This small molecule binds to this protein.
Small molecule (SMILES): Nc1nc(=O)c2ncn([C@@H]3O[C@H](CO[P](=O)(O)O[C@H]4[C@@H](O)[C@H](n5cnc6c(N)ncnc65)O[C@@H]4COP(=O)=O)[C@@H](O[P](=O)(O)OC[C@H]4O[C@@H](n5cnc6c(=O)nc(N)[nH]c65)[C@H](O)[C@@H]4O[P](=O)(O)OC[C@H]4O[C@@H](n5cnc6c(N)ncnc65)[C@H](O)[C@@H]4O)[C@H]3O)c2[nH]1

Sequence of chain 1.A:
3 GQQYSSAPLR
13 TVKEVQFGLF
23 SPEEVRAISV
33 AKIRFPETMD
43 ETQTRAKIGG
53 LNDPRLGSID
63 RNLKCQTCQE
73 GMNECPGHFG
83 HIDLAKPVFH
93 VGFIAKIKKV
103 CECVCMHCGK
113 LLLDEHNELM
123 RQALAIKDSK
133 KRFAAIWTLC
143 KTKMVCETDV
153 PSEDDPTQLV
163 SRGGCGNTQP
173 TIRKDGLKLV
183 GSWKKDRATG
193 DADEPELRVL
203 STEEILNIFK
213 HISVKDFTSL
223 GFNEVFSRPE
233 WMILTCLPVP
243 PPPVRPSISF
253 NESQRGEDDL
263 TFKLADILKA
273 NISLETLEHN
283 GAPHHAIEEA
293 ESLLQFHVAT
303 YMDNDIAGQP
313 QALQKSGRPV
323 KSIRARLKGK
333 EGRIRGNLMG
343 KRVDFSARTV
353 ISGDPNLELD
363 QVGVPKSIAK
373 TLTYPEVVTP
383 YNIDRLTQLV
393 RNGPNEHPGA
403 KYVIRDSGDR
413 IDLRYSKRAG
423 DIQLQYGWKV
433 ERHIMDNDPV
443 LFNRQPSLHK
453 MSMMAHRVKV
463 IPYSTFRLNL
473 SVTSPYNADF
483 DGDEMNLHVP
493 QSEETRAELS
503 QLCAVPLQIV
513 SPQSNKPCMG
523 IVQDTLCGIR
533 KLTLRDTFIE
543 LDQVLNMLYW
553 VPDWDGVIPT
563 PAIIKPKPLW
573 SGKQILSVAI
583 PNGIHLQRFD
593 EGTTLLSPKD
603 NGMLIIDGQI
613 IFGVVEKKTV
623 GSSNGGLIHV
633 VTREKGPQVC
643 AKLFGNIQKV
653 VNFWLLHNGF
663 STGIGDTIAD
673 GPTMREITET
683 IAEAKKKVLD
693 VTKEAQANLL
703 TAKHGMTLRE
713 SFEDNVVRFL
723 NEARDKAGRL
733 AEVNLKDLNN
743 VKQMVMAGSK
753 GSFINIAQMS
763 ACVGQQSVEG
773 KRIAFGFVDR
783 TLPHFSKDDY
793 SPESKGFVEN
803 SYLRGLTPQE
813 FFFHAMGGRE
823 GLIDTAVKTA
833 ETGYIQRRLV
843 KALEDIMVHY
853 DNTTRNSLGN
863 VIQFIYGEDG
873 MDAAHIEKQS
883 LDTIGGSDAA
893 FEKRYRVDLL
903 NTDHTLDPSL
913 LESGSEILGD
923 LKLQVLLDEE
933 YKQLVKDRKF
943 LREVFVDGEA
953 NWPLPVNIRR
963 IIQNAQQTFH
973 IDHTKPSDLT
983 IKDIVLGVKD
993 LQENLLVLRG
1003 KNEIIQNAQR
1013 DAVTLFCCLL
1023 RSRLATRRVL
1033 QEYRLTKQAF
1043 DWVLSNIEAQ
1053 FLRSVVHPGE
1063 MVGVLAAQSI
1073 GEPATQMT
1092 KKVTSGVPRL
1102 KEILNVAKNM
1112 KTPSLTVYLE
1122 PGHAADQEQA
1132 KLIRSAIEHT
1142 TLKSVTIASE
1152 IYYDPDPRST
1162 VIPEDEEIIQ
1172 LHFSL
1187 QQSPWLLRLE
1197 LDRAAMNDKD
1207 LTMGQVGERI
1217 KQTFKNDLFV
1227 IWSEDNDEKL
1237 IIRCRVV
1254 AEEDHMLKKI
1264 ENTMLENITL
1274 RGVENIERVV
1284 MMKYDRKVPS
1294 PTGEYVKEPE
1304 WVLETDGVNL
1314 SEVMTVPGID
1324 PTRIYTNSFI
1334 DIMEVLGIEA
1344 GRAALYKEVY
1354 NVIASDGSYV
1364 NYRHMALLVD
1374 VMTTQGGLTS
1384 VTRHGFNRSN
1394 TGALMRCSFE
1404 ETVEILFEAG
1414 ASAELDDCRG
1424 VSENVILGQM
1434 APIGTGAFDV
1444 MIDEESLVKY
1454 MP

Binding-site contacts:
Ligand atom C2' contacts residue ASP485 of chain 1.A at 3.6 Å.
Ligand atom C5' contacts residue HIS1097 of chain 1.B at 3.3 Å.
Ligand atom O2' contacts residue GLN776 of chain 1.B at 3.6 Å.
Ligand atom OP1 contacts residue GLN481 of chain 1.B at 3.6 Å (h-bond).
Ligand atom C4' contacts residue ASP485 of chain 1.A at 3.3 Å.
Ligand atom O3' contacts residue ASP485 of chain 1.A at 3.2 Å (salt-bridge).
Ligand atom O4' contacts residue HIS1097 of chain 1.B at 3.7 Å.
Ligand atom C4' contacts residue ASP483 of chain 1.A at 3.4 Å.
Ligand atom O3' contacts residue ASP483 of chain 1.A at 2.9 Å (salt-bridge).
Ligand atom O5' contacts residue LYS987 of chain 1.B at 3.7 Å.
Ligand atom O4' contacts residue ASP485 of chain 1.A at 4.1 Å.
Ligand atom O3' contacts residue GLN776 of chain 1.B at 3.4 Å (h-bond).
Ligand atom C5' contacts residue LYS987 of chain 1.B at 4.1 Å.
Ligand atom O3' contacts residue ASP481 of chain 1.A at 3.8 Å.
Ligand atom OP2 contacts residue LYS987 of chain 1.B at 4.0 Å.
Ligand atom OP1 contacts residue LYS987 of chain 1.B at 2.8 Å (salt-bridge).
Ligand atom OP1 contacts residue LYS979 of chain 1.B at 3.3 Å (salt-bridge).
Ligand atom C2' contacts residue ARG446 of chain 1.A at 3.8 Å.
Ligand atom C5' contacts residue GLY484 of chain 1.A at 4.1 Å.
Ligand atom O2' contacts residue ASP485 of chain 1.A at 2.7 Å (salt-bridge).
Ligand atom O5' contacts residue GLN481 of chain 1.B at 3.9 Å.
Ligand atom C4' contacts residue HIS1097 of chain 1.B at 3.5 Å.
Ligand atom P contacts residue LYS987 of chain 1.B at 3.6 Å.
Ligand atom C3' contacts residue ASP483 of chain 1.A at 3.7 Å.
Ligand atom O2' contacts residue HIS1097 of chain 1.B at 3.7 Å.
Ligand atom OP1 contacts residue GLN776 of chain 1.B at 2.9 Å (h-bond).
Ligand atom C3' contacts residue MG1 of chain 1.R at 3.1 Å.
Ligand atom O3' contacts residue MG1 of chain 1.R at 1.9 Å.
Ligand atom P contacts residue GLN481 of chain 1.B at 3.6 Å.
Ligand atom C2' contacts residue MG1 of chain 1.R at 3.7 Å.
Ligand atom C5' contacts residue GLN776 of chain 1.B at 3.4 Å.
Ligand atom O2' contacts residue LYS1102 of chain 1.B at 3.6 Å.
Ligand atom P contacts residue GLN776 of chain 1.B at 4.0 Å.
Ligand atom O2' contacts residue MG1 of chain 1.R at 3.2 Å.
Ligand atom C4' contacts residue MG1 of chain 1.R at 3.6 Å.
Ligand atom O3' contacts residue LYS979 of chain 1.B at 3.7 Å.
Ligand atom OP1 contacts residue ASP483 of chain 1.A at 3.9 Å.
Ligand atom C3' contacts residue ASP485 of chain 1.A at 3.6 Å.
Ligand atom O2' contacts residue ARG446 of chain 1.A at 2.9 Å (salt-bridge).
Ligand atom C5' contacts residue ASP483 of chain 1.A at 3.4 Å.

Sequence of chain 1.B:
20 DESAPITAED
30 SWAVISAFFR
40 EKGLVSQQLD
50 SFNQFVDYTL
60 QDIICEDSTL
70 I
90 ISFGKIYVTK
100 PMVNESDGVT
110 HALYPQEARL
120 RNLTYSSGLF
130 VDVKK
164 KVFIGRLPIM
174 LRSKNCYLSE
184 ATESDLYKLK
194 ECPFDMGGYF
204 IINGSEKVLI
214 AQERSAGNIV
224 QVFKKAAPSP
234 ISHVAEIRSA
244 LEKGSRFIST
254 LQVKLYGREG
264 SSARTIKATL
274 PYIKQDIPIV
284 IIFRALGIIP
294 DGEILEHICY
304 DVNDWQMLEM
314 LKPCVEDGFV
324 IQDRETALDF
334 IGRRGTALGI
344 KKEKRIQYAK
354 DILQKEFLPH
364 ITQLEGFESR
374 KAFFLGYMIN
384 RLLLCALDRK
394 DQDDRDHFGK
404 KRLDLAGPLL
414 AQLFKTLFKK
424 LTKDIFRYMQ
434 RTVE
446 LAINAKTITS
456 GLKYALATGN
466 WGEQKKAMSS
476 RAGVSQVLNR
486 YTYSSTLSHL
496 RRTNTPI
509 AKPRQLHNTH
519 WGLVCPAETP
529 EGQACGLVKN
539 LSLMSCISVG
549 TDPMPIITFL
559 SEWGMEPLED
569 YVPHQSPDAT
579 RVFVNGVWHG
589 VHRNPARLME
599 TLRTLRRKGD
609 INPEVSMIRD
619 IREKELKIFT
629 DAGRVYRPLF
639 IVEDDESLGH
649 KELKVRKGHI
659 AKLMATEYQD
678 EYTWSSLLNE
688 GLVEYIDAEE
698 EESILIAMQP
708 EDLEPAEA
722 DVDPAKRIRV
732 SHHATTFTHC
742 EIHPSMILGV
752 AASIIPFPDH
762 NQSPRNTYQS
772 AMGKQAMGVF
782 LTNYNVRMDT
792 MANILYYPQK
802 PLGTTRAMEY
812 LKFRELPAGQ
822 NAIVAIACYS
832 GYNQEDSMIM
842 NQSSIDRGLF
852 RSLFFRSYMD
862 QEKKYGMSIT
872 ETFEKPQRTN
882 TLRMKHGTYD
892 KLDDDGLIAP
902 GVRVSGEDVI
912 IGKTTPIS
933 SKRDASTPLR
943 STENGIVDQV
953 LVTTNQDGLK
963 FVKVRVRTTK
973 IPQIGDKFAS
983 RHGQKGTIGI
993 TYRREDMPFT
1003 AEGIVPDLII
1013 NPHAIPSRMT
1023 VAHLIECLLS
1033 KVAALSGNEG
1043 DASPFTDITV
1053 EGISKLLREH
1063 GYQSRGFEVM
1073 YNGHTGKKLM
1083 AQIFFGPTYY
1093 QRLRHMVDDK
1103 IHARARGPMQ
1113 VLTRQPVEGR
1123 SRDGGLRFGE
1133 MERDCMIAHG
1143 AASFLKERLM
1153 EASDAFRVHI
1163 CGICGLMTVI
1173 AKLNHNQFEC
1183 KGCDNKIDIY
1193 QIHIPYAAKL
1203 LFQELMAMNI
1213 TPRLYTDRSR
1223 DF